Binding-site contacts:
Ligand atom C3 contacts residue NAG1 of chain 6.Q at 4.3 Å.
Ligand atom C6 contacts residue PHE278 of chain 6.A at 4.4 Å (hydrophobic).
Ligand atom O4 contacts residue PHE278 of chain 6.A at 2.7 Å (h-bond).
Ligand atom C5 contacts residue ASN245 of chain 6.A at 3.5 Å.
Ligand atom C1 contacts residue NAG1 of chain 6.Q at 4.0 Å.
Ligand atom O5 contacts residue LYS248 of chain 6.A at 4.0 Å.
Ligand atom C6 contacts residue LEU249 of chain 6.A at 4.1 Å (hydrophobic).
Ligand atom O3 contacts residue PHE278 of chain 6.A at 3.7 Å.
Ligand atom C1 contacts residue NAG1 of chain 6.R at 3.4 Å.
Ligand atom C5 contacts residue NAG1 of chain 6.Q at 4.3 Å.
Ligand atom C2 contacts residue NAG1 of chain 6.Q at 4.4 Å.
Ligand atom C4 contacts residue ASN245 of chain 6.A at 4.3 Å.
Ligand atom C6 contacts residue LYS248 of chain 6.A at 3.9 Å.
Ligand atom C4 contacts residue PHE278 of chain 6.A at 3.2 Å (hydrophobic).
Ligand atom C5 contacts residue PHE278 of chain 6.A at 4.4 Å (hydrophobic).
Ligand atom O2 contacts residue NAG1 of chain 6.Q at 4.4 Å.
Ligand atom O3 contacts residue VAL280 of chain 6.A at 3.5 Å (h-bond).
Ligand atom O3 contacts residue PRO281 of chain 6.A at 4.0 Å.
Ligand atom C3 contacts residue PHE278 of chain 6.A at 4.1 Å (hydrophobic).
Ligand atom C2 contacts residue NAG1 of chain 6.R at 4.1 Å.
Ligand atom C5 contacts residue LYS248 of chain 6.A at 4.4 Å.
Ligand atom O5 contacts residue NAG1 of chain 6.R at 4.1 Å.
Ligand atom C6 contacts residue ASN245 of chain 6.A at 3.4 Å.
Ligand atom O2 contacts residue NAG1 of chain 6.R at 3.0 Å.

A protein and the small-molecule ligand that binds it are described below.
Small molecule (SMILES): C[C@@H]1O[C@@H](O)[C@@H](O)[C@H](O)[C@@H]1O

Sequence of chain 6.A:
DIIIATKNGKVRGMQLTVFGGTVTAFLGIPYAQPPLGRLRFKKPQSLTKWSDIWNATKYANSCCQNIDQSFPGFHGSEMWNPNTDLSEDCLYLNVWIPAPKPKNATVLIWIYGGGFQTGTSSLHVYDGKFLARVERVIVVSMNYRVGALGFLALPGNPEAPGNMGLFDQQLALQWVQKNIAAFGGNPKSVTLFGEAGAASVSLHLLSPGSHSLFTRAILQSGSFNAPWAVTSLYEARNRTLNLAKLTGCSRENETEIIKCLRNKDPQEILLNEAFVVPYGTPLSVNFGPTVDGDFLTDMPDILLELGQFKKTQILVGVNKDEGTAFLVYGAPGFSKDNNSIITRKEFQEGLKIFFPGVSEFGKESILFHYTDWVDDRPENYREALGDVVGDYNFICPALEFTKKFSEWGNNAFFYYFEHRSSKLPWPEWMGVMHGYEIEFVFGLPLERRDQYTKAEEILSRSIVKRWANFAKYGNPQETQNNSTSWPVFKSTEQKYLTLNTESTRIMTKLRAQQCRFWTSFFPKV